Sequence of chain 1.A:
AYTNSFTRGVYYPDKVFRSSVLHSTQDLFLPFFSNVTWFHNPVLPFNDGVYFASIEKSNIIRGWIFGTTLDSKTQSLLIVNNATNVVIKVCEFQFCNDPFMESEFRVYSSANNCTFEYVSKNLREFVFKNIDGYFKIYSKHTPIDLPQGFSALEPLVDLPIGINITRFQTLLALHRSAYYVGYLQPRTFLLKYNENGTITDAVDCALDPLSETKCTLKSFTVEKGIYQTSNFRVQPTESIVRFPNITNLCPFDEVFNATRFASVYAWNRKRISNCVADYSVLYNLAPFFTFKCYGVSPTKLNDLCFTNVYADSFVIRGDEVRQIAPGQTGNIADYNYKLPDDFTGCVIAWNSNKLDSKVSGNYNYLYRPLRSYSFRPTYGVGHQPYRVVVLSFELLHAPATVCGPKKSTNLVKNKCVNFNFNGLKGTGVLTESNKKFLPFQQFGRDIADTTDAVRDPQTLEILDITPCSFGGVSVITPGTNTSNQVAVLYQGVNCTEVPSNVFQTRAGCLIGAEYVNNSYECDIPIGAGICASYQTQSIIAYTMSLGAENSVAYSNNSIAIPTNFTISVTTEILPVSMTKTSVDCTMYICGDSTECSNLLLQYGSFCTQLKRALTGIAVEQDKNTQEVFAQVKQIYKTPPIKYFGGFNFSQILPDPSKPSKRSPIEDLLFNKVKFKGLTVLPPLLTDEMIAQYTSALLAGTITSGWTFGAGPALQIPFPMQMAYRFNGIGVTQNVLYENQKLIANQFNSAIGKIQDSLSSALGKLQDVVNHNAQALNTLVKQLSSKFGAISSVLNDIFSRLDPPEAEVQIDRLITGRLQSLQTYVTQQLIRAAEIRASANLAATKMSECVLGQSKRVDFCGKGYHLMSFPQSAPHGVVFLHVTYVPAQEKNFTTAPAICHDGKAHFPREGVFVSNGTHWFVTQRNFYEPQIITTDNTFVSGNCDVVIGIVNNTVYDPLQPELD

A small-molecule ligand and the protein it binds are described below.
Small molecule (SMILES): CC(=O)N[C@@H]1[C@@H](O)[C@H](O)[C@@H](CO)O[C@H]1O

Binding-site contacts:
Ligand atom N2 contacts residue GLN641 of chain 1.A at 4.3 Å.
Ligand atom O5 contacts residue ASN613 of chain 1.A at 2.4 Å (h-bond).
Ligand atom C1 contacts residue ASN613 of chain 1.A at 1.4 Å.
Ligand atom C8 contacts residue GLN641 of chain 1.A at 3.6 Å.
Ligand atom C1 contacts residue THR615 of chain 1.A at 3.8 Å.
Ligand atom C3 contacts residue ASN613 of chain 1.A at 3.8 Å.
Ligand atom N2 contacts residue ASN613 of chain 1.A at 2.9 Å (h-bond).
Ligand atom C8 contacts residue ASN613 of chain 1.A at 3.9 Å.
Ligand atom C7 contacts residue GLN641 of chain 1.A at 4.5 Å.
Ligand atom O6 contacts residue THR615 of chain 1.A at 4.1 Å.
Ligand atom O7 contacts residue ASN613 of chain 1.A at 3.9 Å.
Ligand atom C4 contacts residue ASN613 of chain 1.A at 4.2 Å.
Ligand atom C7 contacts residue ASN613 of chain 1.A at 3.6 Å.
Ligand atom O5 contacts residue THR615 of chain 1.A at 3.7 Å.
Ligand atom C5 contacts residue ASN613 of chain 1.A at 3.7 Å.
Ligand atom C2 contacts residue ASN613 of chain 1.A at 2.5 Å.